Sequence of chain 1.A:
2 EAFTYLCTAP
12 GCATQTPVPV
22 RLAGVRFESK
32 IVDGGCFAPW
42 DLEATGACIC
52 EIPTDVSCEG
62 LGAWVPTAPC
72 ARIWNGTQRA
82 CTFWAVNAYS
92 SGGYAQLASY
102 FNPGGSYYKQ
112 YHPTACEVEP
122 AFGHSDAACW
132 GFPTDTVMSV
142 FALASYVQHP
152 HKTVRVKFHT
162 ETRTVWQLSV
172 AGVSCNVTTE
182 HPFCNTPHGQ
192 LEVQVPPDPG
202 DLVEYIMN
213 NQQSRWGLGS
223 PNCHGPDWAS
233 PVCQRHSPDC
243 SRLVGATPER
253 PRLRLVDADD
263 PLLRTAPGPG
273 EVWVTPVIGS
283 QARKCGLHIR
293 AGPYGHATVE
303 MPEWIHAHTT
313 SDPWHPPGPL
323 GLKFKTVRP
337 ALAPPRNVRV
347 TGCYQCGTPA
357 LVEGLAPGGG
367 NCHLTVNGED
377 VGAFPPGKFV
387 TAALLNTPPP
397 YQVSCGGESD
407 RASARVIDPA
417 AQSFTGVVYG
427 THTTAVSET

Binding-site contacts:
Ligand atom N2 contacts residue ASN177 of chain 1.A at 2.9 Å (h-bond).
Ligand atom O6 contacts residue GLN168 of chain 1.A at 4.5 Å.
Ligand atom C3 contacts residue SER175 of chain 1.A at 3.9 Å.
Ligand atom C6 contacts residue GLN168 of chain 1.A at 3.6 Å.
Ligand atom N2 contacts residue SER175 of chain 1.A at 3.1 Å (h-bond).
Ligand atom C8 contacts residue CYS176 of chain 1.A at 4.5 Å (hydrophobic).
Ligand atom C1 contacts residue SER175 of chain 1.A at 3.7 Å.
Ligand atom O5 contacts residue GLN168 of chain 1.A at 3.8 Å.
Ligand atom C7 contacts residue ASN177 of chain 1.A at 3.5 Å.
Ligand atom C5 contacts residue ASN177 of chain 1.A at 3.6 Å.
Ligand atom C1 contacts residue ASN177 of chain 1.A at 1.4 Å.
Ligand atom C7 contacts residue SER175 of chain 1.A at 4.1 Å.
Ligand atom O5 contacts residue ASN177 of chain 1.A at 2.3 Å (h-bond).
Ligand atom C2 contacts residue ASN177 of chain 1.A at 2.4 Å.
Ligand atom C2 contacts residue SER175 of chain 1.A at 3.7 Å.
Ligand atom O7 contacts residue ASN177 of chain 1.A at 3.6 Å.
Ligand atom C3 contacts residue ASN177 of chain 1.A at 3.8 Å.
Ligand atom C4 contacts residue ASN177 of chain 1.A at 4.2 Å.
Ligand atom C8 contacts residue SER175 of chain 1.A at 3.4 Å.
Ligand atom C5 contacts residue GLN168 of chain 1.A at 3.9 Å.

This small molecule binds to this protein.
Small molecule (SMILES): CC(=O)N[C@@H]1[C@@H](O)[C@H](O)[C@@H](CO)O[C@H]1O